Sequence of chain 1.A:
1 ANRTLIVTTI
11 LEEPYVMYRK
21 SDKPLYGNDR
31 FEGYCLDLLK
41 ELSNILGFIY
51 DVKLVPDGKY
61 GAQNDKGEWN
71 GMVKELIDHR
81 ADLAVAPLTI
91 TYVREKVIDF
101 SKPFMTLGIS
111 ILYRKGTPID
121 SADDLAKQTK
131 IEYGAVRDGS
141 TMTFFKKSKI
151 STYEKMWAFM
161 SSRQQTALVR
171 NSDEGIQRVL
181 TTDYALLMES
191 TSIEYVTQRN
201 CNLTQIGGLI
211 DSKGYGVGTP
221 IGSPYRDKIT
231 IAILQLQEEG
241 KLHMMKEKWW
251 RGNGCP

A protein and the small-molecule ligand that binds it are described below.
Small molecule (SMILES): CN[C@H]1[C@H]2O[C@@](C[C@H](N)C(=O)O)(C(=O)O)C[C@H]2OC[C@H]1O

Binding-site contacts:
Ligand atom CAG contacts residue MET188 of chain 1.A at 3.6 Å (hydrophobic).
Ligand atom CAH contacts residue SER192 of chain 1.A at 3.4 Å.
Ligand atom CB contacts residue TYR60 of chain 1.A at 3.4 Å (hydrophobic).
Ligand atom OAF contacts residue GLY139 of chain 1.A at 3.6 Å.
Ligand atom NH contacts residue GLU189 of chain 1.A at 3.0 Å (salt-bridge).
Ligand atom CA contacts residue SER140 of chain 1.A at 3.2 Å.
Ligand atom OAJ contacts residue GLU189 of chain 1.A at 3.1 Å (salt-bridge).
Ligand atom CAA contacts residue GLU189 of chain 1.A at 3.3 Å.
Ligand atom CAP contacts residue SER172 of chain 1.A at 3.3 Å.
Ligand atom CAR contacts residue SER172 of chain 1.A at 3.7 Å.
Ligand atom N contacts residue GLU189 of chain 1.A at 2.9 Å (salt-bridge).
Ligand atom CAA contacts residue PRO87 of chain 1.A at 3.7 Å (hydrophobic).
Ligand atom OAB contacts residue THR141 of chain 1.A at 2.6 Å (h-bond).
Ligand atom CAI contacts residue GLU12 of chain 1.A at 3.5 Å.
Ligand atom OAQ contacts residue VAL136 of chain 1.A at 3.4 Å.
Ligand atom C contacts residue SER140 of chain 1.A at 3.2 Å.
Ligand atom C contacts residue TYR60 of chain 1.A at 3.5 Å (hydrophobic).
Ligand atom O contacts residue SER140 of chain 1.A at 2.8 Å (h-bond).
Ligand atom N contacts residue THR89 of chain 1.A at 3.0 Å (h-bond).
Ligand atom CAA contacts residue TYR215 of chain 1.A at 3.4 Å (hydrophobic).
Ligand atom OXT contacts residue TYR60 of chain 1.A at 3.4 Å.
Ligand atom OXT contacts residue THR89 of chain 1.A at 2.8 Å (h-bond).
Ligand atom CAA contacts residue SER192 of chain 1.A at 3.2 Å.
Ligand atom C contacts residue THR89 of chain 1.A at 3.7 Å.
Ligand atom CAE contacts residue THR141 of chain 1.A at 3.3 Å.
Ligand atom O contacts residue TYR60 of chain 1.A at 3.3 Å.
Ligand atom C contacts residue ARG94 of chain 1.A at 3.4 Å.
Ligand atom OXT contacts residue ARG94 of chain 1.A at 2.9 Å (salt-bridge).
Ligand atom OXT contacts residue LEU88 of chain 1.A at 3.4 Å.
Ligand atom O contacts residue ARG94 of chain 1.A at 2.8 Å (salt-bridge).
Ligand atom NH contacts residue SER192 of chain 1.A at 2.7 Å (h-bond).
Ligand atom N contacts residue PRO87 of chain 1.A at 2.8 Å (h-bond).
Ligand atom CA contacts residue GLU189 of chain 1.A at 3.5 Å.
Ligand atom OXT contacts residue PRO87 of chain 1.A at 3.4 Å (h-bond).
Ligand atom OAF contacts residue SER140 of chain 1.A at 3.2 Å (h-bond).
Ligand atom OAF contacts residue THR141 of chain 1.A at 2.9 Å (h-bond).
Ligand atom CA contacts residue THR89 of chain 1.A at 3.5 Å.
Ligand atom OAC contacts residue GLU189 of chain 1.A at 2.8 Å (salt-bridge).
Ligand atom O contacts residue GLY139 of chain 1.A at 3.3 Å.
Ligand atom OAB contacts residue GLU189 of chain 1.A at 3.4 Å.